Sequence of chain 1.D:
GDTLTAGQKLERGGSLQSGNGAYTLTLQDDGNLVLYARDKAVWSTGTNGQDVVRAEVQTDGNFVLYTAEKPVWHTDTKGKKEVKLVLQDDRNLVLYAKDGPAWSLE

Binding-site contacts:
Ligand atom O3 contacts residue ASP91 of chain 1.D at 4.0 Å.
Ligand atom O4 contacts residue TYR97 of chain 1.D at 2.8 Å (h-bond).
Ligand atom O5 contacts residue ASN93 of chain 1.D at 3.1 Å (h-bond).
Ligand atom O3 contacts residue GLN89 of chain 1.D at 3.0 Å (h-bond).
Ligand atom O6 contacts residue ASN93 of chain 1.D at 4.4 Å.
Ligand atom C6 contacts residue ASN93 of chain 1.D at 3.7 Å.
Ligand atom C2 contacts residue ASN93 of chain 1.D at 3.8 Å.
Ligand atom C1 contacts residue ASN93 of chain 1.D at 3.7 Å.
Ligand atom O4 contacts residue PRO102 of chain 1.D at 4.2 Å.
Ligand atom C6 contacts residue PRO102 of chain 1.D at 4.1 Å (hydrophobic).
Ligand atom C6 contacts residue SER105 of chain 1.D at 3.7 Å.
Ligand atom C2 contacts residue GLN89 of chain 1.D at 4.2 Å.
Ligand atom O6 contacts residue PRO102 of chain 1.D at 4.4 Å.
Ligand atom C3 contacts residue GLN89 of chain 1.D at 4.0 Å.
Ligand atom C6 contacts residue VAL95 of chain 1.D at 4.2 Å (hydrophobic).
Ligand atom C5 contacts residue ASN93 of chain 1.D at 3.7 Å.
Ligand atom C4 contacts residue GLN89 of chain 1.D at 4.4 Å.
Ligand atom O2 contacts residue ASN93 of chain 1.D at 2.8 Å (h-bond).
Ligand atom O2 contacts residue GLN89 of chain 1.D at 3.4 Å (h-bond).
Ligand atom C4 contacts residue ASN93 of chain 1.D at 3.8 Å.
Ligand atom C1 contacts residue ASP91 of chain 1.D at 4.5 Å.
Ligand atom C3 contacts residue ASN93 of chain 1.D at 4.4 Å.
Ligand atom O4 contacts residue VAL95 of chain 1.D at 4.4 Å.
Ligand atom C3 contacts residue TYR97 of chain 1.D at 3.9 Å (hydrophobic).
Ligand atom C2 contacts residue ASP91 of chain 1.D at 3.4 Å.
Ligand atom O2 contacts residue ASP91 of chain 1.D at 2.6 Å (salt-bridge).
Ligand atom C4 contacts residue TYR97 of chain 1.D at 3.5 Å (hydrophobic).
Ligand atom C4 contacts residue VAL95 of chain 1.D at 4.0 Å (hydrophobic).
Ligand atom O3 contacts residue TYR97 of chain 1.D at 3.2 Å (h-bond).
Ligand atom C3 contacts residue ASP91 of chain 1.D at 4.3 Å.
Ligand atom O6 contacts residue SER105 of chain 1.D at 3.3 Å (h-bond).

The small molecule below binds the protein below.
Small molecule (SMILES): OC[C@H]1O[C@H](O)[C@@H](O)[C@@H](O)[C@@H]1O